This small molecule binds to this protein.
Small molecule (SMILES): CN(CCCOc1ccc(Cc2ccccc2)cc1)CCC(=O)O

Binding-site contacts:
Ligand atom CAD contacts residue ZN1 of chain 1.B at 2.3 Å.
Ligand atom OAF contacts residue HIS300 of chain 1.A at 3.3 Å (h-bond).
Ligand atom OAE contacts residue GLU297 of chain 1.A at 2.7 Å (salt-bridge).
Ligand atom N1 contacts residue GLN137 of chain 1.A at 3.5 Å (h-bond).
Ligand atom CAX contacts residue GLN137 of chain 1.A at 3.6 Å.
Ligand atom CAR contacts residue PHE315 of chain 1.A at 3.6 Å (hydrophobic).
Ligand atom CAU contacts residue TYR379 of chain 1.A at 3.6 Å (hydrophobic).
Ligand atom CAX contacts residue MET271 of chain 1.A at 3.1 Å (hydrophobic).
Ligand atom CAB contacts residue TYR384 of chain 1.A at 3.2 Å (hydrophobic).
Ligand atom OAE contacts residue GLU272 of chain 1.A at 3.0 Å (salt-bridge).
Ligand atom CAM contacts residue PHE315 of chain 1.A at 3.6 Å (hydrophobic).
Ligand atom OAF contacts residue TYR384 of chain 1.A at 2.9 Å (h-bond).
Ligand atom OAJ contacts residue GLN137 of chain 1.A at 3.3 Å.
Ligand atom OAF contacts residue ZN1 of chain 1.B at 1.5 Å.
Ligand atom CAR contacts residue VAL368 of chain 1.A at 3.5 Å (hydrophobic).
Ligand atom OAE contacts residue HIS300 of chain 1.A at 3.3 Å.
Ligand atom OAF contacts residue HIS296 of chain 1.A at 3.2 Å (h-bond).
Ligand atom CAT contacts residue ALA378 of chain 1.A at 3.5 Å (hydrophobic).
Ligand atom CAH contacts residue GLN137 of chain 1.A at 3.3 Å.
Ligand atom CAV contacts residue PRO375 of chain 1.A at 3.2 Å (hydrophobic).
Ligand atom CAU contacts residue ALA378 of chain 1.A at 3.7 Å (hydrophobic).
Ligand atom CAW contacts residue TYR379 of chain 1.A at 3.6 Å (hydrophobic).
Ligand atom OAE contacts residue ZN1 of chain 1.B at 2.6 Å.
Ligand atom CAO contacts residue PRO375 of chain 1.A at 3.6 Å (hydrophobic).
Ligand atom CAX contacts residue GLY270 of chain 1.A at 3.3 Å.
Ligand atom CAD contacts residue GLU272 of chain 1.A at 3.3 Å.
Ligand atom OAF contacts residue GLU319 of chain 1.A at 2.8 Å (salt-bridge).
Ligand atom CAG contacts residue GLN137 of chain 1.A at 2.7 Å.
Ligand atom CAQ contacts residue TRP312 of chain 1.A at 3.1 Å (hydrophobic).
Ligand atom OAE contacts residue HIS296 of chain 1.A at 3.3 Å.
Ligand atom CAI contacts residue TYR268 of chain 1.A at 3.5 Å (hydrophobic).
Ligand atom CAB contacts residue TYR379 of chain 1.A at 3.6 Å (hydrophobic).
Ligand atom CAH contacts residue TYR268 of chain 1.A at 3.5 Å (hydrophobic).
Ligand atom CAC contacts residue GLU272 of chain 1.A at 3.2 Å.
Ligand atom CAQ contacts residue PHE315 of chain 1.A at 3.5 Å (hydrophobic).
Ligand atom CAC contacts residue GLY270 of chain 1.A at 3.4 Å.
Ligand atom CAD contacts residue HIS300 of chain 1.A at 3.5 Å.
Ligand atom CAI contacts residue GLN137 of chain 1.A at 3.5 Å.
Ligand atom CAL contacts residue PHE315 of chain 1.A at 3.4 Å (hydrophobic).
Ligand atom CAX contacts residue TYR268 of chain 1.A at 3.6 Å (hydrophobic).

Sequence of chain 1.A:
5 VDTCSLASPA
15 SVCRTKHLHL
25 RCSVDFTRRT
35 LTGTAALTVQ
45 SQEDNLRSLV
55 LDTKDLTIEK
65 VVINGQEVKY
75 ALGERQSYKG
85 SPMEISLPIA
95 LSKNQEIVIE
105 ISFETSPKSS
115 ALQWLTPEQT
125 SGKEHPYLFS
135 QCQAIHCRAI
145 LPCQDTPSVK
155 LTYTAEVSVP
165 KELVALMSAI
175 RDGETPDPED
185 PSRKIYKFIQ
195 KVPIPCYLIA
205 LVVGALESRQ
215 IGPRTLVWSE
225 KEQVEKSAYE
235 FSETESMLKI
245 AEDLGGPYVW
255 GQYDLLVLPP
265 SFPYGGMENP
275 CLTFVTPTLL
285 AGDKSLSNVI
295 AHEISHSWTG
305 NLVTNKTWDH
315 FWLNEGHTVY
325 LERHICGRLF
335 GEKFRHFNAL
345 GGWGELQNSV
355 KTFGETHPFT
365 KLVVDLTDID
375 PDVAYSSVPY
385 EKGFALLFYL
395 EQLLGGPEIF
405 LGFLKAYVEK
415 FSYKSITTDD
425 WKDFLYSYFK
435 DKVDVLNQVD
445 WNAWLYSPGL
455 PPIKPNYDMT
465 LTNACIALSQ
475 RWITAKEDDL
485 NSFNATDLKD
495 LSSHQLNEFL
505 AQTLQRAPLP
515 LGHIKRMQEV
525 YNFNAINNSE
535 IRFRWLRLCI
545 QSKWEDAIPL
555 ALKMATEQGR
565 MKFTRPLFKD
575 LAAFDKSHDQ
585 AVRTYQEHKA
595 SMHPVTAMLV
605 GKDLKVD